This small molecule binds to this protein.
Small molecule (SMILES): COc1ccc2c(c1)/C(=C/c1cnc[nH]1)C(=O)N2

Sequence of chain 1.A:
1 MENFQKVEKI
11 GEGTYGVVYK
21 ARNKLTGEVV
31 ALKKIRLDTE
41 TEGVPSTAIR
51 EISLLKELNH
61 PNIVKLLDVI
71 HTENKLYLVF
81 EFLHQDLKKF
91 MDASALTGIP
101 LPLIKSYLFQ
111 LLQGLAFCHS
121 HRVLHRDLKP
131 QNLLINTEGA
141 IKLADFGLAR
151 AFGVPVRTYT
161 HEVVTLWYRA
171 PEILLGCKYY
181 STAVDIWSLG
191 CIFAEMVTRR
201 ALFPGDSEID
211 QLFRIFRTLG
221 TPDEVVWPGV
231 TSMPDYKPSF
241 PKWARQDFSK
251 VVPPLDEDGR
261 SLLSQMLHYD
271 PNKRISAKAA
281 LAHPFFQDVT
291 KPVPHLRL

Binding-site contacts:
Ligand atom C6' contacts residue ILE10 of chain 1.A at 4.0 Å (hydrophobic).
Ligand atom C6 contacts residue VAL64 of chain 1.A at 4.0 Å (hydrophobic).
Ligand atom N7 contacts residue GLU81 of chain 1.A at 3.1 Å (salt-bridge).
Ligand atom O10 contacts residue LEU83 of chain 1.A at 3.0 Å (h-bond).
Ligand atom C3 contacts residue LEU134 of chain 1.A at 4.0 Å (hydrophobic).
Ligand atom N3' contacts residue GLN85 of chain 1.A at 3.9 Å.
Ligand atom C6' contacts residue LEU134 of chain 1.A at 3.7 Å (hydrophobic).
Ligand atom N5' contacts residue PHE82 of chain 1.A at 3.8 Å.
Ligand atom N7 contacts residue PHE82 of chain 1.A at 4.0 Å.
Ligand atom C5 contacts residue ALA31 of chain 1.A at 3.5 Å (hydrophobic).
Ligand atom O10 contacts residue PHE82 of chain 1.A at 3.2 Å.
Ligand atom O11 contacts residue ASP145 of chain 1.A at 3.5 Å.
Ligand atom C4' contacts residue ILE10 of chain 1.A at 3.9 Å (hydrophobic).
Ligand atom C6 contacts residue ALA31 of chain 1.A at 3.8 Å (hydrophobic).
Ligand atom C8 contacts residue ALA31 of chain 1.A at 3.9 Å (hydrophobic).
Ligand atom C4' contacts residue GLN85 of chain 1.A at 3.6 Å.
Ligand atom C12 contacts residue ASN132 of chain 1.A at 4.0 Å.
Ligand atom N5' contacts residue LEU83 of chain 1.A at 2.8 Å (h-bond).
Ligand atom C6 contacts residue LEU134 of chain 1.A at 4.0 Å (hydrophobic).
Ligand atom C2' contacts residue ILE10 of chain 1.A at 3.9 Å (hydrophobic).
Ligand atom N7 contacts residue LEU134 of chain 1.A at 3.5 Å.
Ligand atom C1 contacts residue PHE80 of chain 1.A at 3.7 Å (hydrophobic).
Ligand atom C2' contacts residue ASP86 of chain 1.A at 3.5 Å.
Ligand atom C1' contacts residue ILE10 of chain 1.A at 3.7 Å (hydrophobic).
Ligand atom C5 contacts residue GLU81 of chain 1.A at 4.0 Å.
Ligand atom C8 contacts residue LEU134 of chain 1.A at 3.6 Å (hydrophobic).
Ligand atom C12 contacts residue ASP145 of chain 1.A at 3.8 Å.
Ligand atom C2 contacts residue ALA144 of chain 1.A at 4.0 Å (hydrophobic).
Ligand atom C8 contacts residue LEU83 of chain 1.A at 4.0 Å (hydrophobic).
Ligand atom C4 contacts residue LEU134 of chain 1.A at 3.6 Å (hydrophobic).
Ligand atom N5' contacts residue ILE10 of chain 1.A at 3.8 Å.
Ligand atom C12 contacts residue VAL18 of chain 1.A at 4.0 Å (hydrophobic).
Ligand atom N7 contacts residue ALA31 of chain 1.A at 3.2 Å.
Ligand atom C5 contacts residue LEU134 of chain 1.A at 3.4 Å (hydrophobic).
Ligand atom C9 contacts residue LEU134 of chain 1.A at 3.8 Å (hydrophobic).
Ligand atom C4' contacts residue HIS84 of chain 1.A at 3.5 Å.
Ligand atom C4' contacts residue PHE82 of chain 1.A at 3.8 Å (hydrophobic).
Ligand atom N3' contacts residue ILE10 of chain 1.A at 3.8 Å.
Ligand atom C6 contacts residue PHE80 of chain 1.A at 3.5 Å (hydrophobic).
Ligand atom C4' contacts residue LEU83 of chain 1.A at 2.8 Å (hydrophobic).